Binding-site contacts:
Ligand atom O7 contacts residue THR18 of chain 1.D at 3.4 Å.
Ligand atom C7 contacts residue ASN59 of chain 1.C at 4.0 Å.
Ligand atom O5 contacts residue THR116 of chain 1.D at 3.9 Å.
Ligand atom C6 contacts residue GLN119 of chain 1.D at 3.8 Å.
Ligand atom C5 contacts residue GLY16 of chain 1.D at 4.4 Å.
Ligand atom C4 contacts residue ASN59 of chain 1.C at 4.3 Å.
Ligand atom O7 contacts residue ASN59 of chain 1.C at 4.4 Å.
Ligand atom C5 contacts residue ASN59 of chain 1.C at 3.6 Å.
Ligand atom O6 contacts residue THR116 of chain 1.D at 2.9 Å (h-bond).
Ligand atom C3 contacts residue ASN59 of chain 1.C at 3.9 Å.
Ligand atom C1 contacts residue ASN59 of chain 1.C at 1.4 Å.
Ligand atom C2 contacts residue GLY16 of chain 1.D at 4.0 Å.
Ligand atom O5 contacts residue ASN59 of chain 1.C at 2.4 Å (h-bond).
Ligand atom C6 contacts residue THR116 of chain 1.D at 3.9 Å.
Ligand atom C2 contacts residue ASN59 of chain 1.C at 2.6 Å.
Ligand atom C1 contacts residue GLY16 of chain 1.D at 3.1 Å.
Ligand atom O6 contacts residue GLY16 of chain 1.D at 3.9 Å.
Ligand atom C4 contacts residue THR116 of chain 1.D at 4.3 Å.
Ligand atom O6 contacts residue GLN119 of chain 1.D at 4.0 Å.
Ligand atom C5 contacts residue THR116 of chain 1.D at 4.3 Å.
Ligand atom N2 contacts residue ASN59 of chain 1.C at 3.1 Å (h-bond).
Ligand atom O5 contacts residue GLY16 of chain 1.D at 3.0 Å (h-bond).

Sequence of chain 1.D:
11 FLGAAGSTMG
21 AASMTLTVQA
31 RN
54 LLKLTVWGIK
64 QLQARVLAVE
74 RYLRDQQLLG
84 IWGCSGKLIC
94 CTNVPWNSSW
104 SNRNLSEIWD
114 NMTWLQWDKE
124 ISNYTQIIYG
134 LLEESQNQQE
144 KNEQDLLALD

The small molecule below binds the protein below.
Small molecule (SMILES): CC(=O)N[C@@H]1[C@@H](O)[C@H](O)[C@@H](CO)O[C@H]1O

Sequence of chain 1.C:
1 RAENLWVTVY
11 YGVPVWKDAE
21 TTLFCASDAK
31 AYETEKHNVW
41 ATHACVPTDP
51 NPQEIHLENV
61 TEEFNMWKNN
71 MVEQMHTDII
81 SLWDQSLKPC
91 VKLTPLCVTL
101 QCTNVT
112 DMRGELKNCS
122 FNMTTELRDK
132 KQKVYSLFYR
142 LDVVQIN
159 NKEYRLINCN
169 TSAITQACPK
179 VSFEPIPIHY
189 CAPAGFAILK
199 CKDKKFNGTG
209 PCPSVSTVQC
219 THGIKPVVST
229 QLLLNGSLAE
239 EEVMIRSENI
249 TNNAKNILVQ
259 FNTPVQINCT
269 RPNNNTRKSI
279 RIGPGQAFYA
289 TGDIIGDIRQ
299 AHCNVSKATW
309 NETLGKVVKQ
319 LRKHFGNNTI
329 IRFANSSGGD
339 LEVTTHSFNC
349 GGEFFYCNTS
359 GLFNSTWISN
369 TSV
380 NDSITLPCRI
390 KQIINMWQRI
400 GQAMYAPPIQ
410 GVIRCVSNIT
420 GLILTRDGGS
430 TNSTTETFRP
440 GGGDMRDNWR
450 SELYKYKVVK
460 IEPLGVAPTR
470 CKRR